Sequence of chain 1.B:
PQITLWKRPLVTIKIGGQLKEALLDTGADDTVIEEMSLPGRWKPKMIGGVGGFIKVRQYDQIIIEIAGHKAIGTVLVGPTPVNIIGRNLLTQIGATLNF

This protein binds this small molecule.
Small molecule (SMILES): CC(C)CN(C[C@@H](O)[C@H](Cc1ccccc1)NC(=O)O[C@H]1CO[C@H]2OCC[C@H]21)S(=O)(=O)c1ccc(N)cc1

Sequence of chain 1.A:
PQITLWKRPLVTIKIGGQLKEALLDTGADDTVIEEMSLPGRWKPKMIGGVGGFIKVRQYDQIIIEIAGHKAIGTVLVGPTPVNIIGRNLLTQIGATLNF

Binding-site contacts:
Ligand atom C14 contacts residue ILE84 of chain 1.A at 3.5 Å (hydrophobic).
Ligand atom O10 contacts residue VAL50 of chain 1.A at 3.3 Å.
Ligand atom C15 contacts residue GLY27 of chain 1.B at 3.7 Å.
Ligand atom C2 contacts residue ASP30 of chain 1.B at 3.4 Å.
Ligand atom O18 contacts residue ASP25 of chain 1.B at 2.6 Å (salt-bridge).
Ligand atom O9 contacts residue VAL50 of chain 1.A at 3.5 Å.
Ligand atom O22 contacts residue VAL50 of chain 1.B at 3.4 Å.
Ligand atom C33 contacts residue GLY27 of chain 1.A at 3.5 Å.
Ligand atom C17 contacts residue ASP25 of chain 1.A at 3.5 Å.
Ligand atom N20 contacts residue GLY27 of chain 1.A at 3.1 Å (h-bond).
Ligand atom O26 contacts residue ASP30 of chain 1.A at 3.3 Å (salt-bridge).
Ligand atom C17 contacts residue ASP25 of chain 1.B at 3.3 Å.
Ligand atom C13 contacts residue GLY27 of chain 1.B at 3.6 Å.
Ligand atom O18 contacts residue GLY27 of chain 1.A at 3.5 Å.
Ligand atom C3 contacts residue ASP30 of chain 1.B at 3.1 Å.
Ligand atom C16 contacts residue GLY27 of chain 1.B at 3.7 Å.
Ligand atom O10 contacts residue GLY48 of chain 1.B at 3.6 Å.
Ligand atom O26 contacts residue ASP29 of chain 1.A at 3.1 Å (salt-bridge).
Ligand atom C32 contacts residue GLY27 of chain 1.A at 3.7 Å.
Ligand atom C32 contacts residue ASP25 of chain 1.B at 3.2 Å.
Ligand atom C6 contacts residue GLY48 of chain 1.B at 3.6 Å.
Ligand atom C27 contacts residue ASP29 of chain 1.A at 3.6 Å.
Ligand atom C36 contacts residue PRO81 of chain 1.B at 3.5 Å (hydrophobic).
Ligand atom C36 contacts residue GLY49 of chain 1.A at 3.5 Å.
Ligand atom C31 contacts residue GLY48 of chain 1.A at 3.3 Å.
Ligand atom C3 contacts residue ALA28 of chain 1.B at 3.5 Å (hydrophobic).
Ligand atom O28 contacts residue ASP29 of chain 1.A at 2.9 Å (salt-bridge).
Ligand atom N1 contacts residue ASP30 of chain 1.B at 2.9 Å (salt-bridge).
Ligand atom O23 contacts residue ALA28 of chain 1.A at 3.5 Å.
Ligand atom C15 contacts residue VAL82 of chain 1.A at 3.4 Å (hydrophobic).
Ligand atom O18 contacts residue ASP25 of chain 1.A at 2.7 Å (salt-bridge).
Ligand atom C30 contacts residue GLY48 of chain 1.A at 3.0 Å.
Ligand atom O10 contacts residue GLY49 of chain 1.B at 2.8 Å.
Ligand atom C4 contacts residue ALA28 of chain 1.B at 3.6 Å (hydrophobic).
Ligand atom C16 contacts residue ASP25 of chain 1.B at 3.1 Å.
Ligand atom C29 contacts residue GLY27 of chain 1.A at 3.5 Å.
Ligand atom C3 contacts residue VAL32 of chain 1.B at 3.3 Å (hydrophobic).
Ligand atom C4 contacts residue ILE84 of chain 1.B at 3.3 Å (hydrophobic).
Ligand atom C12 contacts residue GLY27 of chain 1.B at 3.4 Å.
Ligand atom O9 contacts residue ILE84 of chain 1.B at 3.4 Å.